Sequence of chain 3.A:
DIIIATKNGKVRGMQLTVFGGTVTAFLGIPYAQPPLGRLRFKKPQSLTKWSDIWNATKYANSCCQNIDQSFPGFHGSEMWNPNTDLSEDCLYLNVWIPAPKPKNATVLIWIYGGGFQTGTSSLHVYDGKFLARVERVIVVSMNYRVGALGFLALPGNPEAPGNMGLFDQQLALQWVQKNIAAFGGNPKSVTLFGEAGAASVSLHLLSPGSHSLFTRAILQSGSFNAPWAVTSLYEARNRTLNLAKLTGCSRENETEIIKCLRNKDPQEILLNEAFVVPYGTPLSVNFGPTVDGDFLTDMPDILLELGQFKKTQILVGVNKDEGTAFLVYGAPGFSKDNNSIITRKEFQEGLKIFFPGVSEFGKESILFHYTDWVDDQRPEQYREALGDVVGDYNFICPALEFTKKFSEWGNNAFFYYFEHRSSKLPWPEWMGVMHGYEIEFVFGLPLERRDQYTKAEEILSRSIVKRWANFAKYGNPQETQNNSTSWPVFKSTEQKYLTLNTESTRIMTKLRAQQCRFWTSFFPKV

Binding-site contacts:
Ligand atom C3 contacts residue ASN339 of chain 3.A at 3.8 Å.
Ligand atom C5 contacts residue ASN339 of chain 3.A at 3.6 Å.
Ligand atom O7 contacts residue GLY334 of chain 3.A at 3.1 Å (h-bond).
Ligand atom C5 contacts residue PHE335 of chain 3.A at 4.2 Å (hydrophobic).
Ligand atom O7 contacts residue ASN339 of chain 3.A at 4.0 Å.
Ligand atom C8 contacts residue ASN339 of chain 3.A at 3.1 Å.
Ligand atom C2 contacts residue ASN339 of chain 3.A at 2.5 Å.
Ligand atom C1 contacts residue SER336 of chain 3.A at 3.9 Å.
Ligand atom C5 contacts residue GLY334 of chain 3.A at 4.5 Å.
Ligand atom O7 contacts residue PRO333 of chain 3.A at 3.6 Å.
Ligand atom C7 contacts residue ASN339 of chain 3.A at 3.1 Å.
Ligand atom C4 contacts residue ASN339 of chain 3.A at 4.2 Å.
Ligand atom C3 contacts residue GLY334 of chain 3.A at 4.3 Å.
Ligand atom O4 contacts residue GLY334 of chain 3.A at 4.2 Å.
Ligand atom O5 contacts residue SER336 of chain 3.A at 4.4 Å.
Ligand atom C5 contacts residue SER336 of chain 3.A at 3.9 Å.
Ligand atom O5 contacts residue SER336 of chain 3.A at 3.4 Å.
Ligand atom C7 contacts residue GLY334 of chain 3.A at 4.2 Å.
Ligand atom N2 contacts residue ASN339 of chain 3.A at 2.8 Å (h-bond).
Ligand atom C6 contacts residue PHE335 of chain 3.A at 3.9 Å (hydrophobic).
Ligand atom O7 contacts residue ASN340 of chain 3.A at 3.5 Å (h-bond).
Ligand atom C6 contacts residue ASP338 of chain 3.A at 4.4 Å.
Ligand atom O7 contacts residue ILE342 of chain 3.A at 4.5 Å.
Ligand atom C7 contacts residue ASN340 of chain 3.A at 4.4 Å.
Ligand atom C6 contacts residue SER336 of chain 3.A at 3.9 Å.
Ligand atom O5 contacts residue ASN339 of chain 3.A at 2.4 Å (h-bond).
Ligand atom C1 contacts residue GLY334 of chain 3.A at 4.4 Å.
Ligand atom C6 contacts residue SER336 of chain 3.A at 3.9 Å.
Ligand atom C6 contacts residue ASN339 of chain 3.A at 4.4 Å.
Ligand atom C1 contacts residue ASN339 of chain 3.A at 1.4 Å.

The small molecule below binds the protein below.
Small molecule (SMILES): CC(=O)N[C@H]1[C@H](O[C@H]2[C@H](O)[C@@H](NC(C)=O)CO[C@@H]2CO[C@H]2O[C@@H](C)[C@@H](O)[C@@H](O)[C@@H]2O)O[C@H](CO)[C@@H](O)[C@@H]1O